Binding-site contacts:
Ligand atom C2 contacts residue TYR108 of chain 1.A at 3.3 Å (hydrophobic).
Ligand atom SAE contacts residue ILE171 of chain 1.A at 3.4 Å.
Ligand atom NAR contacts residue ALA55 of chain 1.A at 3.6 Å.
Ligand atom CAB contacts residue LYS57 of chain 1.A at 3.9 Å.
Ligand atom CAT contacts residue ALA55 of chain 1.A at 3.9 Å (hydrophobic).
Ligand atom NAG contacts residue ILE171 of chain 1.A at 3.7 Å.
Ligand atom CAK contacts residue LEU158 of chain 1.A at 4.0 Å (hydrophobic).
Ligand atom CAT contacts residue MET89 of chain 1.A at 3.6 Å (hydrophobic).
Ligand atom CAT contacts residue VAL42 of chain 1.A at 3.8 Å (hydrophobic).
Ligand atom N3 contacts residue VAL107 of chain 1.A at 3.5 Å.
Ligand atom NAR contacts residue MET89 of chain 1.A at 3.5 Å.
Ligand atom NAG contacts residue VAL42 of chain 1.A at 3.9 Å.
Ligand atom C4 contacts residue ALA55 of chain 1.A at 3.6 Å (hydrophobic).
Ligand atom NAH contacts residue LEU158 of chain 1.A at 3.8 Å.
Ligand atom CAV contacts residue LEU103 of chain 1.A at 3.4 Å (hydrophobic).
Ligand atom C2 contacts residue VAL107 of chain 1.A at 3.6 Å (hydrophobic).
Ligand atom CAC contacts residue ASP172 of chain 1.A at 3.7 Å.
Ligand atom CAV contacts residue LYS57 of chain 1.A at 3.5 Å.
Ligand atom SAE contacts residue ASP172 of chain 1.A at 3.9 Å.
Ligand atom CAB contacts residue MET89 of chain 1.A at 3.5 Å (hydrophobic).
Ligand atom CAV contacts residue MET89 of chain 1.A at 3.5 Å (hydrophobic).
Ligand atom NAR contacts residue TYR108 of chain 1.A at 4.0 Å.
Ligand atom CL contacts residue LEU103 of chain 1.A at 3.5 Å.
Ligand atom CAF contacts residue LEU158 of chain 1.A at 3.8 Å (hydrophobic).
Ligand atom CAU contacts residue LYS57 of chain 1.A at 3.6 Å.
Ligand atom CAF contacts residue ILE171 of chain 1.A at 3.8 Å (hydrophobic).
Ligand atom CAU contacts residue ALA55 of chain 1.A at 3.5 Å (hydrophobic).
Ligand atom CAU contacts residue MET89 of chain 1.A at 3.6 Å (hydrophobic).
Ligand atom CAL contacts residue LEU34 of chain 1.A at 3.6 Å (hydrophobic).
Ligand atom CAL contacts residue GLY35 of chain 1.A at 3.7 Å.
Ligand atom NAR contacts residue GLU106 of chain 1.A at 3.0 Å (salt-bridge).
Ligand atom N3 contacts residue TYR108 of chain 1.A at 3.2 Å (h-bond).
Ligand atom C6 contacts residue VAL42 of chain 1.A at 3.9 Å (hydrophobic).
Ligand atom C2 contacts residue LEU34 of chain 1.A at 3.9 Å (hydrophobic).
Ligand atom C6 contacts residue LEU158 of chain 1.A at 3.7 Å (hydrophobic).
Ligand atom NAG contacts residue LEU158 of chain 1.A at 3.8 Å.
Ligand atom CAC contacts residue MET89 of chain 1.A at 3.3 Å (hydrophobic).
Ligand atom CAD contacts residue MET89 of chain 1.A at 3.5 Å (hydrophobic).
Ligand atom N3 contacts residue ALA55 of chain 1.A at 3.6 Å.
Ligand atom C5 contacts residue LEU158 of chain 1.A at 3.6 Å (hydrophobic).

Sequence of chain 1.A:
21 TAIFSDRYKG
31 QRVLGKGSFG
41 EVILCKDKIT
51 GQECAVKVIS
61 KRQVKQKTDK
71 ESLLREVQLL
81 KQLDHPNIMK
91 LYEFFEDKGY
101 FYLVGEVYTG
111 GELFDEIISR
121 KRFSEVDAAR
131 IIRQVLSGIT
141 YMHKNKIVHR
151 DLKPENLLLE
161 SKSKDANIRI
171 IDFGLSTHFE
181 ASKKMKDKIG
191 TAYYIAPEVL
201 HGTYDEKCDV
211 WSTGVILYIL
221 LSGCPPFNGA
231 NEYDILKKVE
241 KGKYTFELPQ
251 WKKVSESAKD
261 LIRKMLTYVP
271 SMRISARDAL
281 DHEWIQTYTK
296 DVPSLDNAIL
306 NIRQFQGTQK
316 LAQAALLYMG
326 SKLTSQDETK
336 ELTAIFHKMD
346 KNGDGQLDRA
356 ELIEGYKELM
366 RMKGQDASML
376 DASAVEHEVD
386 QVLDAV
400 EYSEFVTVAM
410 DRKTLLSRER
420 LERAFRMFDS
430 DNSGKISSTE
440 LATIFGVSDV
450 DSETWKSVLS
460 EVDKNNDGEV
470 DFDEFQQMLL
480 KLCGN

The small molecule below binds the protein below.
Small molecule (SMILES): CC(C)(C)n1nc(Sc2cccc(Cl)c2)c2c(N)ncnc21